Binding-site contacts:
Ligand atom N2 contacts residue ASN1147 of chain 7.A at 2.5 Å (h-bond).
Ligand atom O7 contacts residue ASN1147 of chain 7.A at 3.9 Å.
Ligand atom O5 contacts residue ASN1147 of chain 7.A at 2.3 Å (h-bond).
Ligand atom O6 contacts residue HIS1176 of chain 7.A at 3.0 Å (h-bond).
Ligand atom C2 contacts residue ASN1147 of chain 7.A at 2.5 Å.
Ligand atom C3 contacts residue ASN1147 of chain 7.A at 3.8 Å.
Ligand atom O5 contacts residue PRO1151 of chain 7.A at 4.5 Å.
Ligand atom C5 contacts residue ASN1147 of chain 7.A at 3.6 Å.
Ligand atom C7 contacts residue ASN1147 of chain 7.A at 3.1 Å.
Ligand atom C6 contacts residue HIS1176 of chain 7.A at 4.3 Å.
Ligand atom C1 contacts residue ASN1147 of chain 7.A at 1.4 Å.
Ligand atom C4 contacts residue ASN1147 of chain 7.A at 4.2 Å.
Ligand atom O6 contacts residue HIS1174 of chain 7.A at 4.5 Å.
Ligand atom C8 contacts residue ASN1147 of chain 7.A at 3.4 Å.
Ligand atom C6 contacts residue PRO1151 of chain 7.A at 4.4 Å (hydrophobic).

Sequence of chain 7.A:
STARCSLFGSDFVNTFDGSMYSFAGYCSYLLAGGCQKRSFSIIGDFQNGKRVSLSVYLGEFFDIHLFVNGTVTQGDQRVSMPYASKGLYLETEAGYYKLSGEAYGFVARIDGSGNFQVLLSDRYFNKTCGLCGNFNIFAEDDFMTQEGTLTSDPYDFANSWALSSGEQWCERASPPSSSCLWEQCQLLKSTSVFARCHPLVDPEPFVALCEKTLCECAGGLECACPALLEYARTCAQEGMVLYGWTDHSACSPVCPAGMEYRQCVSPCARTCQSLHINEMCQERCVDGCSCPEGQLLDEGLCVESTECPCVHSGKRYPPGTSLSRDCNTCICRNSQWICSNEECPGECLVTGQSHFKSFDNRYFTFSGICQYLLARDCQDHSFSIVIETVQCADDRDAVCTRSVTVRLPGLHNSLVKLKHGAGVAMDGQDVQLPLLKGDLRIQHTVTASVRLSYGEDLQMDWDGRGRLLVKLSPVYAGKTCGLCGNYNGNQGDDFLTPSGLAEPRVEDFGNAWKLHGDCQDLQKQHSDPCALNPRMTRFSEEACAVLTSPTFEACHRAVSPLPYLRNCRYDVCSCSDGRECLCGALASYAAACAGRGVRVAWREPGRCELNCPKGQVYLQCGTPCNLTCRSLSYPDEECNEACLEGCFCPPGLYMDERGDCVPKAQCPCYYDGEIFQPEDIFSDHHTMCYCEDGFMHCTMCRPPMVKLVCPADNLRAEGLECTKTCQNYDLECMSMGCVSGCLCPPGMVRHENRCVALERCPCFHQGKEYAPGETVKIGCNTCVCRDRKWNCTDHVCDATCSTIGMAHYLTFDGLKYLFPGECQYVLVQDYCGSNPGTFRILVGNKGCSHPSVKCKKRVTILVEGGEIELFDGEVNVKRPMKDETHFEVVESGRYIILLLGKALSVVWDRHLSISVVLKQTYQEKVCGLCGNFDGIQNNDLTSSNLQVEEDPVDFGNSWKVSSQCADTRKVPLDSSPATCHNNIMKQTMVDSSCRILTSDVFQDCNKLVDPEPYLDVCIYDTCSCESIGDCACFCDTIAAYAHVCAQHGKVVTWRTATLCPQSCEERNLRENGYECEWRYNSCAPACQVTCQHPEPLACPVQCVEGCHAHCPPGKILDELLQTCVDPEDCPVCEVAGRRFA

This protein binds this small molecule.
Small molecule (SMILES): CC(=O)N[C@@H]1[C@@H](O)[C@H](O)[C@@H](CO)O[C@H]1O